Sequence of chain 2.A:
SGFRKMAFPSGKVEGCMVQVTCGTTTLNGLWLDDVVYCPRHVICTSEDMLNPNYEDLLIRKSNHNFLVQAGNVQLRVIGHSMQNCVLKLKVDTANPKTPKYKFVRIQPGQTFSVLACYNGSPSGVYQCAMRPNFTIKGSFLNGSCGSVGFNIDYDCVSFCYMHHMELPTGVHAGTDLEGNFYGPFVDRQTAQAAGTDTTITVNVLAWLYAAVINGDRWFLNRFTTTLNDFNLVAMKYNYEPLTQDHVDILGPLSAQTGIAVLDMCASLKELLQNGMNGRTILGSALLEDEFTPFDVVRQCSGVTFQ

This small molecule binds to this protein.
Small molecule (SMILES): CCCC[C@H](NC(=O)[C@@H]1[C@@H]2[C@H](CN1C(=O)[C@@H](NC(=O)NC1(CS(=O)(=O)C(C)(C)C)CCCCC1)C(C)(C)C)C2(C)C)[C@@H](O)C(=O)NC1CC1

Sequence of chain 1.A:
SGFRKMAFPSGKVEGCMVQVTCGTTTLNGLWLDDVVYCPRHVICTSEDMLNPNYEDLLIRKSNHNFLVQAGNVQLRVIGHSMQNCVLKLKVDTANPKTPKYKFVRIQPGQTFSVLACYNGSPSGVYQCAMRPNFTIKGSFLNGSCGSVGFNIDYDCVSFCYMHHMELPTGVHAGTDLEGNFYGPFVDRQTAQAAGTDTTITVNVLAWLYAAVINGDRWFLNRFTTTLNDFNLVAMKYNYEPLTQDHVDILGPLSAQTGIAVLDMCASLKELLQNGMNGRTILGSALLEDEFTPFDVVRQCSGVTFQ

Binding-site contacts:
Ligand atom C40 contacts residue ASN142 of chain 1.A at 3.6 Å.
Ligand atom C46 contacts residue GLY143 of chain 1.A at 3.5 Å.
Ligand atom C10 contacts residue THR190 of chain 1.A at 3.3 Å.
Ligand atom C16 contacts residue ALA191 of chain 1.A at 3.5 Å (hydrophobic).
Ligand atom C6 contacts residue ARG188 of chain 1.A at 3.2 Å.
Ligand atom C41 contacts residue LEU141 of chain 1.A at 3.6 Å (hydrophobic).
Ligand atom O2 contacts residue GLN189 of chain 1.A at 3.5 Å.
Ligand atom O42 contacts residue HIS41 of chain 1.A at 2.5 Å (h-bond).
Ligand atom O44 contacts residue SER144 of chain 1.A at 3.1 Å (h-bond).
Ligand atom C6 contacts residue GLN192 of chain 1.A at 3.4 Å.
Ligand atom C46 contacts residue THR26 of chain 1.A at 3.4 Å.
Ligand atom N36 contacts residue HIS41 of chain 1.A at 3.6 Å.
Ligand atom O42 contacts residue CYS145 of chain 1.A at 2.5 Å (h-bond).
Ligand atom O44 contacts residue GLY143 of chain 1.A at 2.9 Å (h-bond).
Ligand atom C48 contacts residue THR26 of chain 1.A at 3.5 Å.
Ligand atom C7 contacts residue LEU167 of chain 1.A at 3.6 Å (hydrophobic).
Ligand atom C6 contacts residue THR190 of chain 1.A at 3.6 Å.
Ligand atom C41 contacts residue PHE140 of chain 1.A at 3.2 Å (hydrophobic).
Ligand atom C38 contacts residue CYS145 of chain 1.A at 3.0 Å (hydrophobic).
Ligand atom C28 contacts residue HIS164 of chain 1.A at 3.5 Å.
Ligand atom N36 contacts residue CYS145 of chain 1.A at 3.1 Å (h-bond).
Ligand atom C43 contacts residue CYS145 of chain 1.A at 1.7 Å (hydrophobic).
Ligand atom C37 contacts residue CYS145 of chain 1.A at 2.6 Å (hydrophobic).
Ligand atom N36 contacts residue HIS164 of chain 1.A at 3.0 Å (h-bond).
Ligand atom C9 contacts residue GLN192 of chain 1.A at 3.6 Å.
Ligand atom C16 contacts residue THR190 of chain 1.A at 3.6 Å.
Ligand atom O25 contacts residue GLU166 of chain 1.A at 3.0 Å (salt-bridge).
Ligand atom C32 contacts residue MET49 of chain 1.A at 3.6 Å (hydrophobic).
Ligand atom O13 contacts residue PRO168 of chain 1.A at 3.2 Å.
Ligand atom C49 contacts residue CYS145 of chain 1.A at 2.7 Å (hydrophobic).
Ligand atom O25 contacts residue MET165 of chain 1.A at 3.2 Å.
Ligand atom N3 contacts residue GLU166 of chain 1.A at 2.9 Å (salt-bridge).
Ligand atom C27 contacts residue GLN189 of chain 1.A at 3.4 Å.
Ligand atom N18 contacts residue GLU166 of chain 1.A at 2.9 Å (salt-bridge).
Ligand atom C39 contacts residue ASN142 of chain 1.A at 3.6 Å.
Ligand atom O12 contacts residue PRO168 of chain 1.A at 3.6 Å.
Ligand atom C8 contacts residue GLN192 of chain 1.A at 3.4 Å.
Ligand atom C1 contacts residue GLU166 of chain 1.A at 3.4 Å.
Ligand atom C47 contacts residue GLY143 of chain 1.A at 3.1 Å.
Ligand atom O44 contacts residue CYS145 of chain 1.A at 3.0 Å (h-bond).